Sequence of chain 1.A:
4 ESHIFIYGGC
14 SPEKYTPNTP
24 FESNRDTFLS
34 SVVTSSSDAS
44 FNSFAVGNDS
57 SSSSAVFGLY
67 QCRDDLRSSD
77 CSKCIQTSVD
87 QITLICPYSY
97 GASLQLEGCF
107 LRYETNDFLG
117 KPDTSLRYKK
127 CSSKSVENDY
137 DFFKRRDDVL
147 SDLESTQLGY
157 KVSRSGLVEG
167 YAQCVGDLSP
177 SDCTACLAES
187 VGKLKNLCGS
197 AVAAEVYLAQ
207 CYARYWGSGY

The small molecule below binds the protein below.
Small molecule (SMILES): CC(=O)N[C@@H]1[C@@H](O)[C@H](O)[C@@H](CO)O[C@H]1O

Binding-site contacts:
Ligand atom C4 contacts residue ASN51 of chain 1.A at 4.3 Å.
Ligand atom C2 contacts residue ASN51 of chain 1.A at 2.5 Å.
Ligand atom C5 contacts residue ASN51 of chain 1.A at 3.6 Å.
Ligand atom O7 contacts residue ASN51 of chain 1.A at 2.9 Å (h-bond).
Ligand atom C8 contacts residue ASN51 of chain 1.A at 4.2 Å.
Ligand atom C3 contacts residue ASN51 of chain 1.A at 3.8 Å.
Ligand atom O5 contacts residue ASN51 of chain 1.A at 2.5 Å (h-bond).
Ligand atom C1 contacts residue ASP52 of chain 1.A at 4.2 Å.
Ligand atom O6 contacts residue ASN51 of chain 1.A at 3.9 Å.
Ligand atom C6 contacts residue ASN51 of chain 1.A at 4.3 Å.
Ligand atom N2 contacts residue ASN51 of chain 1.A at 2.9 Å (h-bond).
Ligand atom C7 contacts residue ASN51 of chain 1.A at 3.0 Å.
Ligand atom C1 contacts residue ASN51 of chain 1.A at 1.4 Å.